The small molecule below binds the protein below.
Small molecule (SMILES): Cc1ccc(S(=O)(=O)c2cc(C)nc(N)n2)cc1

Binding-site contacts:
Ligand atom O9 contacts residue LEU100 of chain 1.A at 3.6 Å.
Ligand atom N18 contacts residue ASN44 of chain 1.A at 3.9 Å.
Ligand atom N16 contacts residue ASP86 of chain 1.A at 4.2 Å.
Ligand atom C6 contacts residue LEU100 of chain 1.A at 3.6 Å (hydrophobic).
Ligand atom C6 contacts residue MET91 of chain 1.A at 3.5 Å (hydrophobic).
Ligand atom C4 contacts residue VAL143 of chain 1.A at 4.2 Å (hydrophobic).
Ligand atom N18 contacts residue SER45 of chain 1.A at 3.8 Å.
Ligand atom O10 contacts residue ASN44 of chain 1.A at 2.8 Å (h-bond).
Ligand atom N12 contacts residue ASN44 of chain 1.A at 3.7 Å.
Ligand atom C1 contacts residue MET91 of chain 1.A at 4.0 Å (hydrophobic).
Ligand atom C15 contacts residue THR177 of chain 1.A at 4.2 Å.
Ligand atom C2 contacts residue PHE131 of chain 1.A at 3.5 Å (hydrophobic).
Ligand atom C14 contacts residue MET91 of chain 1.A at 4.1 Å (hydrophobic).
Ligand atom C2 contacts residue VAL143 of chain 1.A at 4.1 Å (hydrophobic).
Ligand atom C4 contacts residue LEU96 of chain 1.A at 3.8 Å (hydrophobic).
Ligand atom C2 contacts residue MET91 of chain 1.A at 4.1 Å (hydrophobic).
Ligand atom C3 contacts residue MET91 of chain 1.A at 4.1 Å (hydrophobic).
Ligand atom C1 contacts residue PHE131 of chain 1.A at 3.4 Å (hydrophobic).
Ligand atom N18 contacts residue THR177 of chain 1.A at 3.9 Å.
Ligand atom C17 contacts residue THR177 of chain 1.A at 4.1 Å.
Ligand atom O10 contacts residue PHE131 of chain 1.A at 3.6 Å.
Ligand atom C4 contacts residue PHE131 of chain 1.A at 4.1 Å (hydrophobic).
Ligand atom C15 contacts residue MET91 of chain 1.A at 3.7 Å (hydrophobic).
Ligand atom C14 contacts residue ALA48 of chain 1.A at 3.9 Å (hydrophobic).
Ligand atom N16 contacts residue THR177 of chain 1.A at 3.6 Å (h-bond).
Ligand atom C14 contacts residue THR177 of chain 1.A at 4.1 Å.
Ligand atom C11 contacts residue MET91 of chain 1.A at 4.2 Å (hydrophobic).
Ligand atom C3 contacts residue PHE131 of chain 1.A at 4.1 Å (hydrophobic).
Ligand atom N16 contacts residue ALA48 of chain 1.A at 3.5 Å.
Ligand atom C17 contacts residue ASP86 of chain 1.A at 4.0 Å.
Ligand atom C15 contacts residue ILE89 of chain 1.A at 3.8 Å (hydrophobic).
Ligand atom C15 contacts residue GLY90 of chain 1.A at 3.4 Å.
Ligand atom N18 contacts residue ASP86 of chain 1.A at 2.9 Å (salt-bridge).
Ligand atom C7 contacts residue MET91 of chain 1.A at 3.9 Å (hydrophobic).
Ligand atom C13 contacts residue MET91 of chain 1.A at 3.7 Å (hydrophobic).
Ligand atom C7 contacts residue PHE131 of chain 1.A at 4.3 Å (hydrophobic).
Ligand atom C17 contacts residue ASN44 of chain 1.A at 4.0 Å.
Ligand atom C4 contacts residue TRP155 of chain 1.A at 3.5 Å (hydrophobic).
Ligand atom C5 contacts residue MET91 of chain 1.A at 3.6 Å (hydrophobic).
Ligand atom C15 contacts residue ALA48 of chain 1.A at 3.8 Å (hydrophobic).

Sequence of chain 1.A:
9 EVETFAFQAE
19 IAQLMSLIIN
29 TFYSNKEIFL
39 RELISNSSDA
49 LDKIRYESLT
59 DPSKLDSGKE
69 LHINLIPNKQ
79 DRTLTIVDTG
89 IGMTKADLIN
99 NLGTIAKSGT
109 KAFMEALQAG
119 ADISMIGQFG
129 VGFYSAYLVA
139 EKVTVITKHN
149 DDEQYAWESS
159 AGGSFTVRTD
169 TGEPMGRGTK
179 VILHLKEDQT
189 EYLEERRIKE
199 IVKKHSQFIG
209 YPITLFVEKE